Binding-site contacts:
Ligand atom C2 contacts residue ASP478 of chain 1.F at 3.2 Å.
Ligand atom O3G contacts residue ARG766 of chain 1.A at 2.5 Å (salt-bridge).
Ligand atom O3' contacts residue THR688 of chain 1.F at 4.0 Å.
Ligand atom PB contacts residue MG1 of chain 1.DA at 3.7 Å.
Ligand atom N6 contacts residue ILE479 of chain 1.F at 3.5 Å.
Ligand atom O2B contacts residue GLY523 of chain 1.F at 3.4 Å (h-bond).
Ligand atom O3G contacts residue ASN624 of chain 1.F at 3.9 Å.
Ligand atom O2A contacts residue GLY523 of chain 1.F at 3.2 Å.
Ligand atom O2G contacts residue MG1 of chain 1.DA at 3.1 Å.
Ligand atom N6 contacts residue ILE656 of chain 1.F at 3.8 Å.
Ligand atom O4' contacts residue GLY684 of chain 1.F at 3.9 Å.
Ligand atom O4' contacts residue ALA685 of chain 1.F at 3.7 Å.
Ligand atom O1A contacts residue MG1 of chain 1.DA at 3.1 Å.
Ligand atom N1 contacts residue ILE479 of chain 1.F at 3.5 Å.
Ligand atom N7 contacts residue CYS522 of chain 1.F at 3.4 Å (h-bond).
Ligand atom O1A contacts residue THR525 of chain 1.F at 3.5 Å (h-bond).
Ligand atom O2B contacts residue CYS522 of chain 1.F at 3.8 Å.
Ligand atom N1 contacts residue ASP478 of chain 1.F at 3.5 Å (salt-bridge).
Ligand atom C8 contacts residue GLY684 of chain 1.F at 3.8 Å.
Ligand atom N6 contacts residue GLY480 of chain 1.F at 2.8 Å (h-bond).
Ligand atom C6 contacts residue ILE656 of chain 1.F at 3.8 Å (hydrophobic).
Ligand atom O3B contacts residue GLY521 of chain 1.F at 3.2 Å (h-bond).
Ligand atom N1 contacts residue GLY480 of chain 1.F at 3.1 Å (h-bond).
Ligand atom C6 contacts residue GLY480 of chain 1.F at 3.7 Å.
Ligand atom C8 contacts residue GLY521 of chain 1.F at 3.5 Å.
Ligand atom S1G contacts residue ARG766 of chain 1.A at 2.7 Å (salt-bridge).
Ligand atom O2A contacts residue THR525 of chain 1.F at 3.3 Å (h-bond).
Ligand atom O2G contacts residue ARG635 of chain 1.A at 3.6 Å.
Ligand atom C4 contacts residue LEU526 of chain 1.F at 3.9 Å (hydrophobic).
Ligand atom S1G contacts residue ARG635 of chain 1.A at 3.8 Å.
Ligand atom C8 contacts residue GLY523 of chain 1.F at 3.6 Å.
Ligand atom S1G contacts residue GLY521 of chain 1.F at 3.9 Å.
Ligand atom C2' contacts residue LEU526 of chain 1.F at 3.7 Å (hydrophobic).
Ligand atom O2B contacts residue LYS524 of chain 1.F at 3.3 Å (salt-bridge).
Ligand atom O1B contacts residue THR525 of chain 1.F at 3.4 Å (h-bond).
Ligand atom O1B contacts residue MG1 of chain 1.DA at 2.3 Å.
Ligand atom PG contacts residue ARG766 of chain 1.A at 3.1 Å.
Ligand atom N3 contacts residue LEU526 of chain 1.F at 3.9 Å.
Ligand atom N7 contacts residue GLY523 of chain 1.F at 3.4 Å.
Ligand atom O2A contacts residue LYS524 of chain 1.F at 3.0 Å (salt-bridge).

A protein and the small-molecule ligand that binds it are described below.
Small molecule (SMILES): Nc1ncnc2c1ncn2[C@@H]1O[C@H](COP(=O)(O)OP(=O)(O)OP(O)(O)=S)[C@@H](O)[C@H]1O

Sequence of chain 1.A:
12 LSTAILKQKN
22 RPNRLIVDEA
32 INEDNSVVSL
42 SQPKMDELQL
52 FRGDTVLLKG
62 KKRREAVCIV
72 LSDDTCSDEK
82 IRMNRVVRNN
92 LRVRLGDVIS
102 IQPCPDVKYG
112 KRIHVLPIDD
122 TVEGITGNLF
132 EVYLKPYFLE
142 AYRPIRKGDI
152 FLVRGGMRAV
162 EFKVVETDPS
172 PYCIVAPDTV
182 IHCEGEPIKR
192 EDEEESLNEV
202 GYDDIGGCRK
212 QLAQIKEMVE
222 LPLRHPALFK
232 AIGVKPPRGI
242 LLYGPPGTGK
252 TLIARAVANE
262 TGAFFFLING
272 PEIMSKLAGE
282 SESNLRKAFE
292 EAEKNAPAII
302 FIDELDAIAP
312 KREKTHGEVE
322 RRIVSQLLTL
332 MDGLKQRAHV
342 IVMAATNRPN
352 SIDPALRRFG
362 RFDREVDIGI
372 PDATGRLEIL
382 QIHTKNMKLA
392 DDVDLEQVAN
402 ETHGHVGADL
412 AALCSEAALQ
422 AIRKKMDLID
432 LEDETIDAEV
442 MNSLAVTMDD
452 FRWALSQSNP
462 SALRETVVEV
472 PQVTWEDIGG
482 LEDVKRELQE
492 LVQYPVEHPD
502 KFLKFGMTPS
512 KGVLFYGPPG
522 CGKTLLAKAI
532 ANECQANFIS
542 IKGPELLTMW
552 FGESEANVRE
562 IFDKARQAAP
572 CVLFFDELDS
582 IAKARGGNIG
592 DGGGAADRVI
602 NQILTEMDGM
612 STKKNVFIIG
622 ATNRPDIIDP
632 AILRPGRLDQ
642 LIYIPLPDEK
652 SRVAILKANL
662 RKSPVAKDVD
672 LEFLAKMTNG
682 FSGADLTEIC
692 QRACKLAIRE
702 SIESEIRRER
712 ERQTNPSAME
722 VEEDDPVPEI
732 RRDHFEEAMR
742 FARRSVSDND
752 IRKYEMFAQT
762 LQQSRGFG

Sequence of chain 1.F:
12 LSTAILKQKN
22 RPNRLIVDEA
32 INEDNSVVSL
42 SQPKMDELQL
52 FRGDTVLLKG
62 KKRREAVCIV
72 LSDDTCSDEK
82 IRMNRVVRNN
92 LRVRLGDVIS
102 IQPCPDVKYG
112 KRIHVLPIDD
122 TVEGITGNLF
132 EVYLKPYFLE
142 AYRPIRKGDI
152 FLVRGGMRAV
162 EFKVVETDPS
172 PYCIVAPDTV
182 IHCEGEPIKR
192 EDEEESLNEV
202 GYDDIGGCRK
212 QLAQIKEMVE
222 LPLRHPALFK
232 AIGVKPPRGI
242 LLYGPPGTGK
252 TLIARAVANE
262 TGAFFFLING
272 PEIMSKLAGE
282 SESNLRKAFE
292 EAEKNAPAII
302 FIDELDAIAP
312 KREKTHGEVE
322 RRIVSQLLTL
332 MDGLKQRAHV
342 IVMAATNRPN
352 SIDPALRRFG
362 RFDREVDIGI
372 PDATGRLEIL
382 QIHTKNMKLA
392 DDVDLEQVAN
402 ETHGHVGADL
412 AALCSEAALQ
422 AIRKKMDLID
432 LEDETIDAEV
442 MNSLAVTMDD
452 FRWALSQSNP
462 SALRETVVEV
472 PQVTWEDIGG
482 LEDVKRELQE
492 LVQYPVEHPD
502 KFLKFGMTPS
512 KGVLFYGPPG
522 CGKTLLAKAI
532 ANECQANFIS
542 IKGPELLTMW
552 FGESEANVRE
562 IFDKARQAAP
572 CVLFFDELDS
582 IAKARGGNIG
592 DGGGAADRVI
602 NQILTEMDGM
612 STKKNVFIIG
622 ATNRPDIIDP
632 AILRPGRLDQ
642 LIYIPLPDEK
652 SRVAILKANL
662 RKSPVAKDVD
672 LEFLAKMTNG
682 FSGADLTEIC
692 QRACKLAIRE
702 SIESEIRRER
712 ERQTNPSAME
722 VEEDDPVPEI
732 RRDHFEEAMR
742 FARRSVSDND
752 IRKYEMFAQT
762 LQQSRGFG